Sequence of chain 1.A:
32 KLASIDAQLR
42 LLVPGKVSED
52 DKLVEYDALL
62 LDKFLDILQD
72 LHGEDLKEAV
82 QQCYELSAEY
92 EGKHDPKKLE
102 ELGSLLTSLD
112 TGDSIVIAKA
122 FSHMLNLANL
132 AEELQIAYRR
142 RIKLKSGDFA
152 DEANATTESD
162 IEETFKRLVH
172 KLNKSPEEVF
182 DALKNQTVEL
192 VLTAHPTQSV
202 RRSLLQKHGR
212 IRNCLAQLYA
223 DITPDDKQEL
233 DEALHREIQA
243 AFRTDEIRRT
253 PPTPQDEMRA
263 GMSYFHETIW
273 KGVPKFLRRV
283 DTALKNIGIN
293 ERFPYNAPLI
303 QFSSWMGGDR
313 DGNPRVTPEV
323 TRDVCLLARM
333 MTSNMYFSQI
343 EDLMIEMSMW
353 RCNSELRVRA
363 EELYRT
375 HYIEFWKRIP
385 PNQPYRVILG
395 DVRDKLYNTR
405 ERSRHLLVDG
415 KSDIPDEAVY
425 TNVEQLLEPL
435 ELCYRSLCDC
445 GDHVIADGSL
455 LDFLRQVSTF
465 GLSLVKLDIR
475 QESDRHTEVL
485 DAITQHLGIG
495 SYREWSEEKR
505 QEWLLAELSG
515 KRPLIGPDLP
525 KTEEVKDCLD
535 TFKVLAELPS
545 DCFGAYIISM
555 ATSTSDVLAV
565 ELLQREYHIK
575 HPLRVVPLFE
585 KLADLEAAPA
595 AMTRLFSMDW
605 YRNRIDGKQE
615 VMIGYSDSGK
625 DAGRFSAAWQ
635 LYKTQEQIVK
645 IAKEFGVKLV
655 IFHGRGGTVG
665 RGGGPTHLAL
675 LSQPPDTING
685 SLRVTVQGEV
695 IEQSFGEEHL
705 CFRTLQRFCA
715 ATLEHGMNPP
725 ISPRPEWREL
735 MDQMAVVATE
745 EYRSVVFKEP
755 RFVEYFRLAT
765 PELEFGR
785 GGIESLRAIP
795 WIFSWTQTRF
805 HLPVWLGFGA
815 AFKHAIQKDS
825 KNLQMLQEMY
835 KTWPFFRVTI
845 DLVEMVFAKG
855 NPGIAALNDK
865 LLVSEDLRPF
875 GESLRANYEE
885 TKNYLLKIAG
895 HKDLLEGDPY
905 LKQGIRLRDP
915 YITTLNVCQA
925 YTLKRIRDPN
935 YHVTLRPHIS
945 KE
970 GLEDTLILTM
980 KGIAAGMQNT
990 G

Binding-site contacts:
Ligand atom OD1 contacts residue ARG912 of chain 1.A at 2.7 Å (salt-bridge).
Ligand atom CG contacts residue LYS853 of chain 1.A at 3.5 Å.
Ligand atom OD1 contacts residue LEU905 of chain 1.A at 4.2 Å.
Ligand atom OD2 contacts residue ASN988 of chain 1.A at 4.1 Å.
Ligand atom OD1 contacts residue GLN987 of chain 1.A at 4.5 Å.
Ligand atom CB contacts residue LYS853 of chain 1.A at 3.6 Å.
Ligand atom O contacts residue LEU905 of chain 1.A at 3.4 Å.
Ligand atom OD2 contacts residue LYS853 of chain 1.A at 2.6 Å (salt-bridge).
Ligand atom CA contacts residue GLN697 of chain 1.A at 4.0 Å.
Ligand atom CB contacts residue LEU905 of chain 1.A at 4.3 Å (hydrophobic).
Ligand atom OD2 contacts residue ARG912 of chain 1.A at 2.7 Å (salt-bridge).
Ligand atom OXT contacts residue MET849 of chain 1.A at 3.6 Å.
Ligand atom CB contacts residue GLN697 of chain 1.A at 4.5 Å.
Ligand atom C contacts residue ASN988 of chain 1.A at 4.0 Å.
Ligand atom O contacts residue ARG665 of chain 1.A at 2.7 Å (salt-bridge).
Ligand atom N contacts residue ARG665 of chain 1.A at 3.2 Å (salt-bridge).
Ligand atom O contacts residue PRO669 of chain 1.A at 4.1 Å.
Ligand atom O contacts residue MET849 of chain 1.A at 4.2 Å.
Ligand atom OD2 contacts residue GLN987 of chain 1.A at 3.6 Å.
Ligand atom CA contacts residue ASN988 of chain 1.A at 3.6 Å.
Ligand atom N contacts residue GLN697 of chain 1.A at 3.0 Å (h-bond).
Ligand atom CA contacts residue ARG665 of chain 1.A at 4.2 Å.
Ligand atom C contacts residue LEU905 of chain 1.A at 4.4 Å (hydrophobic).
Ligand atom OD2 contacts residue MET986 of chain 1.A at 4.1 Å.
Ligand atom CG contacts residue GLN697 of chain 1.A at 3.9 Å.
Ligand atom C contacts residue ARG665 of chain 1.A at 3.5 Å.
Ligand atom CG contacts residue LEU905 of chain 1.A at 4.5 Å (hydrophobic).
Ligand atom CG contacts residue ARG912 of chain 1.A at 3.4 Å.
Ligand atom OD1 contacts residue GLN697 of chain 1.A at 3.4 Å (h-bond).
Ligand atom OXT contacts residue ASN988 of chain 1.A at 3.0 Å (h-bond).
Ligand atom CG contacts residue ASN988 of chain 1.A at 4.0 Å.
Ligand atom OXT contacts residue ARG665 of chain 1.A at 2.9 Å (salt-bridge).
Ligand atom CB contacts residue MET849 of chain 1.A at 4.2 Å (hydrophobic).
Ligand atom C contacts residue MET849 of chain 1.A at 4.3 Å (hydrophobic).
Ligand atom CB contacts residue ASN988 of chain 1.A at 3.5 Å.
Ligand atom CG contacts residue GLN987 of chain 1.A at 4.4 Å.
Ligand atom CA contacts residue LEU905 of chain 1.A at 4.2 Å (hydrophobic).
Ligand atom N contacts residue ASN988 of chain 1.A at 2.8 Å (h-bond).

A protein and the small-molecule ligand that binds it are described below.
Small molecule (SMILES): N[C@@H](CC(=O)O)C(=O)O